Binding-site contacts:
Ligand atom O6 contacts residue ASN89 of chain 1.B at 3.1 Å (h-bond).
Ligand atom C6 contacts residue TRP239 of chain 1.B at 3.9 Å (hydrophobic).
Ligand atom O6 contacts residue TRP11 of chain 1.B at 3.7 Å.
Ligand atom O5 contacts residue TYR195 of chain 1.B at 2.8 Å (h-bond).
Ligand atom O1 contacts residue SER193 of chain 1.B at 3.8 Å.
Ligand atom O1 contacts residue GLU143 of chain 1.B at 2.6 Å (salt-bridge).
Ligand atom C6 contacts residue TRP273 of chain 1.B at 3.9 Å (hydrophobic).
Ligand atom C3 contacts residue TRP11 of chain 1.B at 4.0 Å (hydrophobic).
Ligand atom O4 contacts residue TRP273 of chain 1.B at 3.6 Å.
Ligand atom C6 contacts residue ASN89 of chain 1.B at 3.5 Å.
Ligand atom O5 contacts residue TRP11 of chain 1.B at 3.2 Å (h-bond).
Ligand atom C3 contacts residue ARG96 of chain 1.B at 3.8 Å.
Ligand atom C6 contacts residue TRP11 of chain 1.B at 3.9 Å (hydrophobic).
Ligand atom O6 contacts residue TRP239 of chain 1.B at 3.3 Å.
Ligand atom C1 contacts residue TYR195 of chain 1.B at 3.5 Å (hydrophobic).
Ligand atom O2 contacts residue ARG96 of chain 1.B at 3.3 Å (salt-bridge).
Ligand atom O2 contacts residue TRP11 of chain 1.B at 3.3 Å (h-bond).
Ligand atom C1 contacts residue TRP239 of chain 1.B at 3.4 Å (hydrophobic).
Ligand atom O6 contacts residue TYR291 of chain 1.B at 3.2 Å (h-bond).
Ligand atom O6 contacts residue ASN237 of chain 1.B at 2.9 Å (h-bond).
Ligand atom C3 contacts residue TRP239 of chain 1.B at 3.8 Å (hydrophobic).
Ligand atom C2 contacts residue TRP239 of chain 1.B at 3.9 Å (hydrophobic).
Ligand atom C4 contacts residue TRP239 of chain 1.B at 3.7 Å (hydrophobic).
Ligand atom O4 contacts residue TRP239 of chain 1.B at 3.9 Å.
Ligand atom C3 contacts residue TRP273 of chain 1.B at 3.7 Å (hydrophobic).
Ligand atom C5 contacts residue TRP273 of chain 1.B at 3.4 Å (hydrophobic).
Ligand atom O3 contacts residue TRP11 of chain 1.B at 3.7 Å.
Ligand atom O1 contacts residue TYR195 of chain 1.B at 3.4 Å (h-bond).
Ligand atom O3 contacts residue ARG96 of chain 1.B at 2.8 Å (salt-bridge).
Ligand atom O1 contacts residue ALA223 of chain 1.B at 3.9 Å.
Ligand atom C2 contacts residue GLU143 of chain 1.B at 3.6 Å.
Ligand atom O6 contacts residue ARG96 of chain 1.B at 3.2 Å (salt-bridge).
Ligand atom C2 contacts residue ARG96 of chain 1.B at 3.7 Å.
Ligand atom C5 contacts residue TYR195 of chain 1.B at 3.6 Å (hydrophobic).
Ligand atom O3 contacts residue TRP239 of chain 1.B at 3.8 Å.
Ligand atom C1 contacts residue GLU143 of chain 1.B at 3.7 Å.
Ligand atom C6 contacts residue TYR291 of chain 1.B at 3.3 Å (hydrophobic).
Ligand atom O2 contacts residue GLU143 of chain 1.B at 2.6 Å (salt-bridge).
Ligand atom C1 contacts residue TRP273 of chain 1.B at 3.9 Å (hydrophobic).
Ligand atom C6 contacts residue TYR195 of chain 1.B at 3.8 Å (hydrophobic).

Sequence of chain 1.B:
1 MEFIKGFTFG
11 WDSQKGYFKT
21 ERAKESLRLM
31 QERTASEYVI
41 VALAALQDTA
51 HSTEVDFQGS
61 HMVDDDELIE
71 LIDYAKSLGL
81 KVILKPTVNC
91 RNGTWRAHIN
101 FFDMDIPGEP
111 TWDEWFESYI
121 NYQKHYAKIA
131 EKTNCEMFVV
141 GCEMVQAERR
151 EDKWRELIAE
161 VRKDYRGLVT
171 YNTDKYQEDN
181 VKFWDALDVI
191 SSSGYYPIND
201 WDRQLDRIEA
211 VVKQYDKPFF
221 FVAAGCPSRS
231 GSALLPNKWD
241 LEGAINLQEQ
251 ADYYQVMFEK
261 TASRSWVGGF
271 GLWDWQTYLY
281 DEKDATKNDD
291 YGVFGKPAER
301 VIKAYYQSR

The protein below binds the small molecule below.
Small molecule (SMILES): OC[C@H]1O[C@@H](O[C@H]2[C@H](O)[C@H](O)[C@H](O)O[C@@H]2CO)[C@@H](O)[C@@H](O)[C@@H]1O